A small-molecule ligand and the protein it binds are described below.
Small molecule (SMILES): CC(=O)N[C@H]1[C@H](O[C@H]2[C@H](O)[C@@H](NC(C)=O)CO[C@@H]2CO)O[C@H](CO)[C@@H](O[C@@H]2O[C@H](CO)[C@@H](O)[C@H](O)[C@@H]2O)[C@@H]1O

Binding-site contacts:
Ligand atom O6 contacts residue PRO22 of chain 1.D at 3.6 Å.
Ligand atom C6 contacts residue HIS95 of chain 1.D at 3.5 Å.
Ligand atom O6 contacts residue THR96 of chain 1.D at 2.9 Å.
Ligand atom C3 contacts residue ASN94 of chain 1.D at 3.9 Å.
Ligand atom O7 contacts residue PRO22 of chain 1.D at 4.3 Å.
Ligand atom O7 contacts residue TYR49 of chain 1.D at 3.3 Å.
Ligand atom O5 contacts residue THR96 of chain 1.D at 4.0 Å.
Ligand atom O3 contacts residue TYR49 of chain 1.D at 4.5 Å.
Ligand atom C4 contacts residue TYR49 of chain 1.D at 4.2 Å (hydrophobic).
Ligand atom C6 contacts residue PRO22 of chain 1.D at 3.6 Å (hydrophobic).
Ligand atom C7 contacts residue TYR49 of chain 1.D at 4.1 Å (hydrophobic).
Ligand atom C4 contacts residue ASN94 of chain 1.D at 4.3 Å.
Ligand atom C2 contacts residue ASN94 of chain 1.D at 2.5 Å.
Ligand atom C2 contacts residue TYR49 of chain 1.D at 4.4 Å (hydrophobic).
Ligand atom O4 contacts residue TYR49 of chain 1.D at 3.8 Å.
Ligand atom C1 contacts residue ASN94 of chain 1.D at 1.4 Å.
Ligand atom C8 contacts residue LEU70 of chain 1.D at 3.9 Å (hydrophobic).
Ligand atom C5 contacts residue ASN94 of chain 1.D at 3.7 Å.
Ligand atom O5 contacts residue HIS95 of chain 1.D at 3.5 Å (h-bond).
Ligand atom C5 contacts residue HIS95 of chain 1.D at 4.0 Å.
Ligand atom C5 contacts residue TYR49 of chain 1.D at 3.4 Å (hydrophobic).
Ligand atom N2 contacts residue ASN94 of chain 1.D at 2.9 Å (h-bond).
Ligand atom O5 contacts residue TYR49 of chain 1.D at 3.9 Å.
Ligand atom O7 contacts residue ASN94 of chain 1.D at 3.7 Å.
Ligand atom O7 contacts residue LEU70 of chain 1.D at 4.0 Å.
Ligand atom C6 contacts residue THR96 of chain 1.D at 4.3 Å.
Ligand atom O6 contacts residue HIS95 of chain 1.D at 2.6 Å (h-bond).
Ligand atom C7 contacts residue ASN94 of chain 1.D at 3.6 Å.
Ligand atom N2 contacts residue LEU70 of chain 1.D at 4.2 Å.
Ligand atom C8 contacts residue PRO22 of chain 1.D at 4.2 Å (hydrophobic).
Ligand atom C3 contacts residue TYR49 of chain 1.D at 4.0 Å (hydrophobic).
Ligand atom C1 contacts residue TYR49 of chain 1.D at 3.9 Å (hydrophobic).
Ligand atom O5 contacts residue ASN94 of chain 1.D at 2.4 Å (h-bond).
Ligand atom C7 contacts residue LEU70 of chain 1.D at 4.0 Å (hydrophobic).
Ligand atom C6 contacts residue TYR49 of chain 1.D at 3.9 Å (hydrophobic).

Sequence of chain 1.D:
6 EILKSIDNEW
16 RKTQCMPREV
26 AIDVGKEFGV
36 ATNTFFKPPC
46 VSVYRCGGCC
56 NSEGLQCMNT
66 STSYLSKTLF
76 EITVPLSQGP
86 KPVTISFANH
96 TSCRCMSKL